Sequence of chain 1.Z:
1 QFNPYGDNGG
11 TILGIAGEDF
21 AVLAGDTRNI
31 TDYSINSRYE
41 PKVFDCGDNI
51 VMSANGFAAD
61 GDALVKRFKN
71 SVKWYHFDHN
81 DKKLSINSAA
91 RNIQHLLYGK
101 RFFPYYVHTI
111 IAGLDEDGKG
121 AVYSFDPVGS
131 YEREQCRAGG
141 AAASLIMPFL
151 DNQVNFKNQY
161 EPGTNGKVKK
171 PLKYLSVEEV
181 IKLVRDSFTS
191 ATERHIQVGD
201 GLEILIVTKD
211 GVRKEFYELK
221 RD

This small molecule binds to this protein.
Small molecule (SMILES): CC(=O)N1CCC[C@H]1C(=O)N[C@@H](C)C(=O)N[C@@H](CC(C)C)[C@@H](O)[C@H](C)CO

Binding-site contacts:
Ligand atom C contacts residue GLY47 of chain 1.Y at 3.5 Å.
Ligand atom CG contacts residue LYS33 of chain 1.Y at 3.8 Å.
Ligand atom C3 contacts residue TYR170 of chain 1.Y at 3.0 Å (hydrophobic).
Ligand atom N contacts residue THR1 of chain 1.Y at 3.6 Å.
Ligand atom C2 contacts residue MES1 of chain 1.SA at 3.7 Å.
Ligand atom CB contacts residue THR1 of chain 1.Y at 2.7 Å.
Ligand atom CD contacts residue ASP126 of chain 1.Z at 3.9 Å.
Ligand atom O contacts residue ALA49 of chain 1.Y at 3.3 Å (h-bond).
Ligand atom C1 contacts residue SER131 of chain 1.Y at 3.7 Å.
Ligand atom O contacts residue THR21 of chain 1.Y at 3.2 Å (h-bond).
Ligand atom C contacts residue THR21 of chain 1.Y at 3.6 Å.
Ligand atom CA contacts residue LYS33 of chain 1.Y at 3.8 Å.
Ligand atom O contacts residue THR1 of chain 1.Y at 3.6 Å.
Ligand atom CB contacts residue GLY47 of chain 1.Y at 3.7 Å.
Ligand atom CG contacts residue THR1 of chain 1.Y at 3.7 Å.
Ligand atom C1 contacts residue TYR170 of chain 1.Y at 3.8 Å (hydrophobic).
Ligand atom C2 contacts residue THR1 of chain 1.Y at 1.5 Å.
Ligand atom O contacts residue ALA20 of chain 1.Y at 3.2 Å.
Ligand atom C3 contacts residue THR1 of chain 1.Y at 2.4 Å.
Ligand atom O contacts residue THR1 of chain 1.Y at 2.2 Å (h-bond).
Ligand atom O contacts residue GLY47 of chain 1.Y at 3.2 Å (h-bond).
Ligand atom N contacts residue GLY47 of chain 1.Y at 3.0 Å (h-bond).
Ligand atom C3 contacts residue ARG19 of chain 1.Y at 3.1 Å.
Ligand atom C1 contacts residue MES1 of chain 1.SA at 3.2 Å.
Ligand atom CD1 contacts residue ALA49 of chain 1.Y at 3.7 Å (hydrophobic).
Ligand atom O contacts residue MES1 of chain 1.SA at 2.8 Å (h-bond).
Ligand atom CB contacts residue GLY47 of chain 1.Y at 3.4 Å.
Ligand atom C contacts residue THR1 of chain 1.Y at 1.4 Å.
Ligand atom C contacts residue LYS33 of chain 1.Y at 3.7 Å.
Ligand atom N contacts residue THR21 of chain 1.Y at 2.9 Å (h-bond).
Ligand atom CA contacts residue THR21 of chain 1.Y at 3.3 Å.
Ligand atom C1 contacts residue THR1 of chain 1.Y at 2.4 Å.
Ligand atom CB contacts residue THR21 of chain 1.Y at 3.9 Å.
Ligand atom O contacts residue THR21 of chain 1.Y at 3.4 Å (h-bond).
Ligand atom C3 contacts residue LYS33 of chain 1.Y at 3.6 Å.
Ligand atom CD2 contacts residue ALA49 of chain 1.Y at 3.8 Å (hydrophobic).
Ligand atom C2 contacts residue TYR170 of chain 1.Y at 3.6 Å (hydrophobic).
Ligand atom C contacts residue MES1 of chain 1.SA at 3.8 Å.
Ligand atom CA contacts residue GLY47 of chain 1.Y at 3.3 Å.
Ligand atom CA contacts residue THR1 of chain 1.Y at 2.3 Å.

Sequence of chain 1.Y:
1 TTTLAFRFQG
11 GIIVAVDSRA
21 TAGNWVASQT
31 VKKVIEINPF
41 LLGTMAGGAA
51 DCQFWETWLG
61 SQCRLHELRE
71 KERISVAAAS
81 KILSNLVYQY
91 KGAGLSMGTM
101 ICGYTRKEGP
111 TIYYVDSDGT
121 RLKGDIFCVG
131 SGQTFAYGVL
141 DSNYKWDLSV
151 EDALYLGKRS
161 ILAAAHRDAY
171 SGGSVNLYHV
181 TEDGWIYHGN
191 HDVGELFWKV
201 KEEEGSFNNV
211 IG